Sequence of chain 1.A:
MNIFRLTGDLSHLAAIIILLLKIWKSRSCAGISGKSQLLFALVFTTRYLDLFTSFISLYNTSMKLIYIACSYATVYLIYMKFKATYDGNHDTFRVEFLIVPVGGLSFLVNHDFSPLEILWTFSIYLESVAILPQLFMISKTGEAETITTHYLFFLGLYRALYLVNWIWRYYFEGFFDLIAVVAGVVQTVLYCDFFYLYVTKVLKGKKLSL

A small-molecule ligand and the protein it binds are described below.
Small molecule (SMILES): CC(C)C[C@H](NC(=O)[C@H](CCC(=O)O)NC(=O)[C@H](CC(=O)O)NC(=O)[C@H](CC1=NC=NC1)NC(=O)[C@@H](N)CCC(=O)O)C(=O)O

Binding-site contacts:
Ligand atom OE2 contacts residue ARG169 of chain 1.A at 3.5 Å (salt-bridge).
Ligand atom O contacts residue ARG47 of chain 1.A at 3.6 Å.
Ligand atom O contacts residue TYR162 of chain 1.A at 3.7 Å.
Ligand atom CA contacts residue TYR48 of chain 1.A at 3.6 Å (hydrophobic).
Ligand atom ND1 contacts residue TRP120 of chain 1.A at 3.6 Å.
Ligand atom OE1 contacts residue SER54 of chain 1.A at 3.1 Å (h-bond).
Ligand atom CD contacts residue SER54 of chain 1.A at 3.5 Å.
Ligand atom CG contacts residue ARG5 of chain 1.A at 3.5 Å.
Ligand atom NE2 contacts residue CO21 of chain 1.I at 3.3 Å.
Ligand atom OD2 contacts residue ARG169 of chain 1.A at 3.6 Å (salt-bridge).
Ligand atom OD1 contacts residue ARG169 of chain 1.A at 3.1 Å (salt-bridge).
Ligand atom CD contacts residue TRP166 of chain 1.A at 3.5 Å (hydrophobic).
Ligand atom CA contacts residue CO21 of chain 1.I at 3.3 Å.
Ligand atom C contacts residue ARG47 of chain 1.A at 3.6 Å.
Ligand atom OE2 contacts residue TRP166 of chain 1.A at 3.4 Å (h-bond).
Ligand atom OE1 contacts residue TRP166 of chain 1.A at 2.9 Å (h-bond).
Ligand atom C contacts residue TYR48 of chain 1.A at 3.5 Å (hydrophobic).
Ligand atom N contacts residue TYR162 of chain 1.A at 3.3 Å (h-bond).
Ligand atom CG contacts residue TRP120 of chain 1.A at 3.6 Å (hydrophobic).
Ligand atom CD2 contacts residue TRP120 of chain 1.A at 3.6 Å (hydrophobic).
Ligand atom CD1 contacts residue MET63 of chain 1.A at 3.5 Å (hydrophobic).
Ligand atom OXT contacts residue ARG47 of chain 1.A at 2.9 Å (salt-bridge).
Ligand atom N contacts residue CO21 of chain 1.I at 3.7 Å.
Ligand atom C contacts residue CO21 of chain 1.I at 3.6 Å.
Ligand atom CB contacts residue TYR48 of chain 1.A at 3.4 Å (hydrophobic).
Ligand atom NE2 contacts residue TRP120 of chain 1.A at 3.4 Å.
Ligand atom CD2 contacts residue GLU117 of chain 1.A at 3.8 Å.
Ligand atom O contacts residue ARG159 of chain 1.A at 3.2 Å (salt-bridge).
Ligand atom O contacts residue ASN60 of chain 1.A at 3.6 Å.
Ligand atom CE1 contacts residue GLU117 of chain 1.A at 3.7 Å.
Ligand atom CD2 contacts residue CO21 of chain 1.I at 3.2 Å.
Ligand atom CD1 contacts residue ASP9 of chain 1.A at 3.6 Å.
Ligand atom CE1 contacts residue CO21 of chain 1.I at 3.7 Å.
Ligand atom CE1 contacts residue TRP120 of chain 1.A at 3.5 Å (hydrophobic).
Ligand atom OXT contacts residue TYR48 of chain 1.A at 2.6 Å (h-bond).
Ligand atom OE2 contacts residue ASN165 of chain 1.A at 3.1 Å (h-bond).
Ligand atom N contacts residue CO21 of chain 1.I at 3.5 Å (h-bond).
Ligand atom NE2 contacts residue GLU117 of chain 1.A at 3.0 Å (salt-bridge).
Ligand atom CG contacts residue ARG169 of chain 1.A at 3.7 Å.
Ligand atom OE2 contacts residue SER54 of chain 1.A at 3.4 Å (h-bond).